This small molecule binds to this protein.
Small molecule (SMILES): [H]/N=C(/N)N[C@H]1[C@H](O)[C@@H](O)[C@H](O[C@@H]2O[C@@H](C)[C@](O)(C=O)[C@H]2O[C@@H]2O[C@@H](CO)[C@H](O)[C@@H](O)[C@@H]2NC)[C@@H](N/C(N)=N\[H])[C@@H]1O

Sequence of chain 1.L:
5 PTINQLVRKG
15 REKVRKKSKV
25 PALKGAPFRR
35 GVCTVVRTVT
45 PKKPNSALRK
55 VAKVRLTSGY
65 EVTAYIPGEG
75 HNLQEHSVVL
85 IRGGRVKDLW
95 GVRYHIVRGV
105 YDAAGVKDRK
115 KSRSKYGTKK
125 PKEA

Binding-site contacts:
Ligand atom O61 contacts residue TRP94 of chain 1.L at 3.9 Å.
Ligand atom C61 contacts residue LYS46 of chain 1.L at 4.3 Å.
Ligand atom OG2 contacts residue LYS91 of chain 1.L at 3.1 Å (salt-bridge).
Ligand atom CH2 contacts residue LYS47 of chain 1.L at 4.5 Å.
Ligand atom NB1 contacts residue MG1 of chain 1.ZE at 4.0 Å.
Ligand atom NC1 contacts residue MG1 of chain 1.ZE at 3.7 Å.
Ligand atom CA1 contacts residue MG1 of chain 1.ZE at 4.3 Å.
Ligand atom C51 contacts residue LYS46 of chain 1.L at 3.6 Å.
Ligand atom O51 contacts residue LYS46 of chain 1.L at 3.0 Å.
Ligand atom CG2 contacts residue LYS91 of chain 1.L at 3.7 Å.
Ligand atom CH2 contacts residue PRO48 of chain 1.L at 4.2 Å (hydrophobic).
Ligand atom O61 contacts residue LYS46 of chain 1.L at 3.7 Å.
Ligand atom O42 contacts residue LYS47 of chain 1.L at 4.4 Å.